A protein and the small-molecule ligand that binds it are described below.
Small molecule (SMILES): CC(=O)N[C@@H]1[C@@H](O[C@H]2O[C@H](CO)[C@H](O[C@H]3O[C@H](CO[C@@H]4O[C@@H](C)[C@H](O)[C@@H](O)[C@H]4O)[C@@H](O)[C@H](O)[C@H]3O)[C@H](O[C@@H]3O[C@H](CO)[C@@H](O)[C@H](O)[C@H]3NC(C)=O)[C@H]2O)[C@H](O)[C@@H](CO[C@H]2O[C@H](CO)[C@@H](O)[C@H](O)[C@H]2O)O[C@@H]1O

Sequence of chain 1.A:
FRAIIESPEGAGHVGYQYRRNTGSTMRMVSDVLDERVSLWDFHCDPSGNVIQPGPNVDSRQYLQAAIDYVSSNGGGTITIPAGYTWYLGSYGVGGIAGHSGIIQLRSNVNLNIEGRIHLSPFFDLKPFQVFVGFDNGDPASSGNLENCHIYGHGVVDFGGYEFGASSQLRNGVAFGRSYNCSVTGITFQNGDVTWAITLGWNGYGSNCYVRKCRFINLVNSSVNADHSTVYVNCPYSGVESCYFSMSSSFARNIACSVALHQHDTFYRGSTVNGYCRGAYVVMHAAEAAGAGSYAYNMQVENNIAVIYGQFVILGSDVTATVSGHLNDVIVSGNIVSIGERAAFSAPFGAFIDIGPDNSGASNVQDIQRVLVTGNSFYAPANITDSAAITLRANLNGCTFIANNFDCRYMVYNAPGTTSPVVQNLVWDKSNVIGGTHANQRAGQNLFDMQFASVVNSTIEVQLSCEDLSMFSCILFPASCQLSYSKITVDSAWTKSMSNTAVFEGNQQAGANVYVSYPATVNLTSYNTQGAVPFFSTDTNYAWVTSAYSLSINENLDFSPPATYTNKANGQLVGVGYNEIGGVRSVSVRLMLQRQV

Binding-site contacts:
Ligand atom O6 contacts residue TRP195 of chain 1.A at 3.3 Å.
Ligand atom O1 contacts residue ASP226 of chain 1.A at 2.8 Å (salt-bridge).
Ligand atom O2 contacts residue NA1 of chain 1.H at 2.5 Å (h-bond).
Ligand atom O3 contacts residue ASN202 of chain 1.A at 2.6 Å (h-bond).
Ligand atom N2 contacts residue GLU287 of chain 1.A at 2.8 Å (salt-bridge).
Ligand atom O6 contacts residue ASP357 of chain 1.A at 3.5 Å.
Ligand atom O4 contacts residue ASN358 of chain 1.A at 2.9 Å (h-bond).
Ligand atom O5 contacts residue HIS284 of chain 1.A at 3.5 Å.
Ligand atom C4 contacts residue GLY355 of chain 1.A at 3.4 Å.
Ligand atom O5 contacts residue TYR280 of chain 1.A at 3.5 Å.
Ligand atom O3 contacts residue GLY355 of chain 1.A at 3.3 Å.
Ligand atom C2 contacts residue NA1 of chain 1.H at 3.3 Å.
Ligand atom C4 contacts residue PRO356 of chain 1.A at 3.2 Å (hydrophobic).
Ligand atom C3 contacts residue NA1 of chain 1.H at 3.4 Å.
Ligand atom C6 contacts residue ASP317 of chain 1.A at 3.3 Å.
Ligand atom O3 contacts residue PRO356 of chain 1.A at 2.9 Å (h-bond).
Ligand atom O3 contacts residue NA1 of chain 1.H at 2.4 Å (h-bond).
Ligand atom O2 contacts residue TYR231 of chain 1.A at 3.0 Å (h-bond).
Ligand atom O4 contacts residue ASN233 of chain 1.A at 2.9 Å (h-bond).
Ligand atom C3 contacts residue ASN202 of chain 1.A at 3.4 Å.
Ligand atom O4 contacts residue HIS284 of chain 1.A at 2.6 Å (h-bond).
Ligand atom O4 contacts residue GLY315 of chain 1.A at 3.4 Å.
Ligand atom O7 contacts residue TYR231 of chain 1.A at 3.2 Å.
Ligand atom C3 contacts residue PRO356 of chain 1.A at 3.3 Å (hydrophobic).
Ligand atom C3 contacts residue GLU287 of chain 1.A at 3.5 Å.
Ligand atom O6 contacts residue ASP317 of chain 1.A at 2.8 Å (salt-bridge).
Ligand atom O4 contacts residue HIS99 of chain 1.A at 2.7 Å (h-bond).
Ligand atom C4 contacts residue HIS284 of chain 1.A at 3.4 Å.
Ligand atom O6 contacts residue TYR280 of chain 1.A at 3.3 Å.
Ligand atom N2 contacts residue ASP226 of chain 1.A at 2.9 Å (salt-bridge).
Ligand atom C3 contacts residue ASN233 of chain 1.A at 3.4 Å.
Ligand atom O6 contacts residue THR194 of chain 1.A at 3.5 Å.
Ligand atom O3 contacts residue TRP201 of chain 1.A at 3.4 Å (h-bond).
Ligand atom O6 contacts residue LEU169 of chain 1.A at 3.4 Å.
Ligand atom O4 contacts residue GLN129 of chain 1.A at 3.2 Å (h-bond).
Ligand atom O5 contacts residue TRP195 of chain 1.A at 3.5 Å.
Ligand atom C4 contacts residue HIS99 of chain 1.A at 3.4 Å.
Ligand atom O7 contacts residue TRP195 of chain 1.A at 3.0 Å (h-bond).
Ligand atom O4 contacts residue GLY355 of chain 1.A at 2.9 Å (h-bond).
Ligand atom C1 contacts residue ASN358 of chain 1.A at 3.2 Å.